This small molecule binds to this protein.
Small molecule (SMILES): C[C@H]1O[C@@H](n2cnc3c(N)ncnc32)[C@H](O)[C@@H]1O

Binding-site contacts:
Ligand atom C4' contacts residue B121 of chain 1.S at 3.1 Å.
Ligand atom C4 contacts residue B121 of chain 1.S at 3.7 Å.
Ligand atom O2' contacts residue TRP54 of chain 1.D at 3.8 Å.
Ligand atom N3 contacts residue B121 of chain 1.S at 3.8 Å.
Ligand atom C8 contacts residue VAL61 of chain 1.D at 3.8 Å (hydrophobic).
Ligand atom C2 contacts residue PRO126 of chain 1.C at 3.9 Å (hydrophobic).
Ligand atom C3' contacts residue TRP54 of chain 1.D at 3.3 Å (hydrophobic).
Ligand atom N3 contacts residue VAL61 of chain 1.D at 3.4 Å.
Ligand atom C1' contacts residue B121 of chain 1.S at 3.8 Å.
Ligand atom C2 contacts residue HIS65 of chain 1.D at 3.9 Å.
Ligand atom C2 contacts residue ASP124 of chain 1.C at 3.5 Å.
Ligand atom N3 contacts residue HIS65 of chain 1.D at 3.4 Å.
Ligand atom O4' contacts residue B121 of chain 1.S at 3.3 Å.
Ligand atom C6 contacts residue PRO126 of chain 1.C at 3.6 Å (hydrophobic).
Ligand atom C5' contacts residue HIS100 of chain 1.D at 4.0 Å.
Ligand atom C1' contacts residue GLU64 of chain 1.D at 3.5 Å.
Ligand atom C1' contacts residue VAL61 of chain 1.D at 4.0 Å (hydrophobic).
Ligand atom C2' contacts residue TRP54 of chain 1.D at 3.6 Å (hydrophobic).
Ligand atom N7 contacts residue B121 of chain 1.S at 3.4 Å (h-bond).
Ligand atom C8 contacts residue B121 of chain 1.S at 3.4 Å.
Ligand atom O3' contacts residue TRP54 of chain 1.D at 3.3 Å.
Ligand atom O3' contacts residue GLU64 of chain 1.D at 3.3 Å.
Ligand atom C5' contacts residue B121 of chain 1.S at 2.0 Å.
Ligand atom N1 contacts residue PRO126 of chain 1.C at 3.5 Å.
Ligand atom C4 contacts residue VAL61 of chain 1.D at 3.5 Å (hydrophobic).
Ligand atom C2 contacts residue VAL61 of chain 1.D at 3.8 Å (hydrophobic).
Ligand atom N9 contacts residue VAL61 of chain 1.D at 3.8 Å.
Ligand atom N9 contacts residue B121 of chain 1.S at 3.8 Å.
Ligand atom C2' contacts residue VAL61 of chain 1.D at 3.9 Å (hydrophobic).
Ligand atom C8 contacts residue TRP54 of chain 1.D at 3.5 Å (hydrophobic).
Ligand atom N6 contacts residue PRO126 of chain 1.C at 3.8 Å.
Ligand atom O2' contacts residue VAL61 of chain 1.D at 3.5 Å.
Ligand atom O2' contacts residue GLU64 of chain 1.D at 2.6 Å (salt-bridge).
Ligand atom N1 contacts residue ASP124 of chain 1.C at 4.0 Å.
Ligand atom C3' contacts residue GLU64 of chain 1.D at 4.1 Å.
Ligand atom C6 contacts residue B121 of chain 1.S at 3.8 Å.
Ligand atom C2' contacts residue GLU64 of chain 1.D at 3.5 Å.
Ligand atom C5 contacts residue B121 of chain 1.S at 3.3 Å.
Ligand atom N7 contacts residue VAL61 of chain 1.D at 4.0 Å.
Ligand atom C4' contacts residue GLU64 of chain 1.D at 4.0 Å.

Sequence of chain 1.D:
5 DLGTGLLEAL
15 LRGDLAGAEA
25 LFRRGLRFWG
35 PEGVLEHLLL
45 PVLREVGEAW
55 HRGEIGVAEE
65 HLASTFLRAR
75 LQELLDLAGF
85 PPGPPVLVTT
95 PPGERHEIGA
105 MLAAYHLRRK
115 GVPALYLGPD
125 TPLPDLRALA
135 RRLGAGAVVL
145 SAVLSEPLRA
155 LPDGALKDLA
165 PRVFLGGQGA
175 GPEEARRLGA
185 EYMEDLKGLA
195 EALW

Sequence of chain 1.C:
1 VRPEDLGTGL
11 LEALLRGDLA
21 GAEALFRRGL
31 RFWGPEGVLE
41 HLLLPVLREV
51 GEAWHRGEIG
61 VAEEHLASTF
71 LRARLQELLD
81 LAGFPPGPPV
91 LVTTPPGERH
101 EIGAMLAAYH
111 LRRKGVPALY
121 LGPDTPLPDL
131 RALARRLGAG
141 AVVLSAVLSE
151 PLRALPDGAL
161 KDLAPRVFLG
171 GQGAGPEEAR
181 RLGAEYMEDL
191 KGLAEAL